Sequence of chain 1.C:
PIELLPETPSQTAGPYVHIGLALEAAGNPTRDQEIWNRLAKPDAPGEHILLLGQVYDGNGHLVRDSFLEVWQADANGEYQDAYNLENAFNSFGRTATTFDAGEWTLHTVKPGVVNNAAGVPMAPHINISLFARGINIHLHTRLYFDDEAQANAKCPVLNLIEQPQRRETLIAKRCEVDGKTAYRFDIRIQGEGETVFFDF

Binding-site contacts:
Ligand atom O3 contacts residue ASP186 of chain 1.C at 3.8 Å.
Ligand atom C5 contacts residue ALA172 of chain 1.C at 3.7 Å (hydrophobic).
Ligand atom C3 contacts residue ILE171 of chain 1.C at 4.0 Å (hydrophobic).
Ligand atom O6 contacts residue LYS173 of chain 1.C at 4.3 Å.
Ligand atom C4 contacts residue PHE185 of chain 1.C at 3.6 Å (hydrophobic).
Ligand atom O2 contacts residue GLU168 of chain 1.C at 4.1 Å.
Ligand atom C6 contacts residue PHE185 of chain 1.C at 3.8 Å (hydrophobic).
Ligand atom C2 contacts residue ILE171 of chain 1.C at 3.7 Å (hydrophobic).
Ligand atom C6 contacts residue ILE171 of chain 1.C at 4.2 Å (hydrophobic).
Ligand atom C4 contacts residue ASP186 of chain 1.C at 4.1 Å.
Ligand atom C4 contacts residue GLU168 of chain 1.C at 4.4 Å.
Ligand atom O2 contacts residue LYS173 of chain 1.C at 4.2 Å.
Ligand atom O6 contacts residue ASP186 of chain 1.C at 3.0 Å (salt-bridge).
Ligand atom O3 contacts residue LYS173 of chain 1.C at 4.4 Å.
Ligand atom O6 contacts residue ARG184 of chain 1.C at 3.0 Å (salt-bridge).
Ligand atom C6 contacts residue LYS173 of chain 1.C at 4.3 Å.
Ligand atom C5 contacts residue PHE185 of chain 1.C at 3.5 Å (hydrophobic).
Ligand atom C4 contacts residue THR169 of chain 1.C at 3.4 Å.
Ligand atom C3 contacts residue THR169 of chain 1.C at 3.7 Å.
Ligand atom C3 contacts residue ASP186 of chain 1.C at 3.9 Å.
Ligand atom C3 contacts residue ARG188 of chain 1.C at 4.4 Å.
Ligand atom C2 contacts residue GLU168 of chain 1.C at 3.5 Å.
Ligand atom C6 contacts residue ASP186 of chain 1.C at 3.2 Å.
Ligand atom C3 contacts residue GLU168 of chain 1.C at 4.4 Å.
Ligand atom C5 contacts residue LYS173 of chain 1.C at 4.5 Å.
Ligand atom C4 contacts residue ILE171 of chain 1.C at 3.0 Å (hydrophobic).
Ligand atom O6 contacts residue PHE185 of chain 1.C at 3.5 Å.
Ligand atom C2 contacts residue LYS173 of chain 1.C at 4.2 Å.
Ligand atom O1 contacts residue LYS173 of chain 1.C at 3.8 Å.
Ligand atom C6 contacts residue ARG184 of chain 1.C at 3.6 Å.
Ligand atom C4 contacts residue ALA172 of chain 1.C at 4.2 Å (hydrophobic).
Ligand atom C2 contacts residue THR169 of chain 1.C at 4.2 Å.
Ligand atom O3 contacts residue ARG188 of chain 1.C at 3.9 Å.
Ligand atom C5 contacts residue ILE171 of chain 1.C at 3.1 Å (hydrophobic).
Ligand atom C1 contacts residue ARG188 of chain 1.C at 4.4 Å.
Ligand atom C5 contacts residue ASP186 of chain 1.C at 3.7 Å.
Ligand atom C1 contacts residue LYS173 of chain 1.C at 3.8 Å.
Ligand atom O1 contacts residue ARG188 of chain 1.C at 3.5 Å (salt-bridge).
Ligand atom C1 contacts residue GLU168 of chain 1.C at 4.3 Å.
Ligand atom C5 contacts residue ARG184 of chain 1.C at 3.4 Å.

This small molecule binds to this protein.
Small molecule (SMILES): O=C(O)C[C@H]1C=CC(=O)O1